Binding-site contacts:
Ligand atom C6 contacts residue ARG127 of chain 1.A at 3.4 Å.
Ligand atom C8 contacts residue ARG127 of chain 1.A at 3.9 Å.
Ligand atom C8 contacts residue LEU125 of chain 1.A at 3.8 Å (hydrophobic).
Ligand atom C1 contacts residue ARG127 of chain 1.A at 4.4 Å.
Ligand atom C1 contacts residue ASN61 of chain 1.A at 1.4 Å.
Ligand atom O4 contacts residue LEU125 of chain 1.A at 3.9 Å.
Ligand atom C1 contacts residue LEU125 of chain 1.A at 3.4 Å (hydrophobic).
Ligand atom C8 contacts residue THR163 of chain 1.A at 3.9 Å.
Ligand atom C8 contacts residue TYR82 of chain 1.A at 4.4 Å (hydrophobic).
Ligand atom O3 contacts residue LEU125 of chain 1.A at 4.3 Å.
Ligand atom O7 contacts residue VAL79 of chain 1.A at 4.3 Å.
Ligand atom O5 contacts residue LEU125 of chain 1.A at 4.3 Å.
Ligand atom C3 contacts residue LEU125 of chain 1.A at 3.6 Å (hydrophobic).
Ligand atom C2 contacts residue LEU125 of chain 1.A at 3.5 Å (hydrophobic).
Ligand atom O6 contacts residue ARG127 of chain 1.A at 3.8 Å.
Ligand atom C7 contacts residue VAL79 of chain 1.A at 4.2 Å (hydrophobic).
Ligand atom O7 contacts residue LEU125 of chain 1.A at 3.7 Å.
Ligand atom N2 contacts residue ASN61 of chain 1.A at 2.9 Å (h-bond).
Ligand atom C7 contacts residue THR163 of chain 1.A at 4.3 Å.
Ligand atom C4 contacts residue ASN61 of chain 1.A at 4.2 Å.
Ligand atom C7 contacts residue LEU125 of chain 1.A at 3.7 Å (hydrophobic).
Ligand atom C1 contacts residue ILE126 of chain 1.A at 4.4 Å (hydrophobic).
Ligand atom O7 contacts residue THR163 of chain 1.A at 3.7 Å.
Ligand atom C5 contacts residue ASN61 of chain 1.A at 3.6 Å.
Ligand atom O7 contacts residue ASN61 of chain 1.A at 3.8 Å.
Ligand atom C7 contacts residue ASN61 of chain 1.A at 3.6 Å.
Ligand atom O5 contacts residue ASN61 of chain 1.A at 2.3 Å (h-bond).
Ligand atom N2 contacts residue LEU125 of chain 1.A at 2.7 Å (h-bond).
Ligand atom C2 contacts residue ASN61 of chain 1.A at 2.5 Å.
Ligand atom C8 contacts residue ASP124 of chain 1.A at 4.3 Å.
Ligand atom C8 contacts residue VAL79 of chain 1.A at 3.6 Å (hydrophobic).
Ligand atom C3 contacts residue ASN61 of chain 1.A at 3.7 Å.

This small molecule binds to this protein.
Small molecule (SMILES): CC(=O)N[C@H]1[C@H](O[C@H]2[C@H](O)[C@@H](NC(C)=O)CO[C@@H]2CO)O[C@H](CO)[C@@H](O[C@@H]2O[C@H](CO)[C@@H](O)[C@H](O[C@H]3O[C@H](CO)[C@@H](O)[C@H](O)[C@@H]3O)[C@@H]2O)[C@@H]1O

Sequence of chain 1.A:
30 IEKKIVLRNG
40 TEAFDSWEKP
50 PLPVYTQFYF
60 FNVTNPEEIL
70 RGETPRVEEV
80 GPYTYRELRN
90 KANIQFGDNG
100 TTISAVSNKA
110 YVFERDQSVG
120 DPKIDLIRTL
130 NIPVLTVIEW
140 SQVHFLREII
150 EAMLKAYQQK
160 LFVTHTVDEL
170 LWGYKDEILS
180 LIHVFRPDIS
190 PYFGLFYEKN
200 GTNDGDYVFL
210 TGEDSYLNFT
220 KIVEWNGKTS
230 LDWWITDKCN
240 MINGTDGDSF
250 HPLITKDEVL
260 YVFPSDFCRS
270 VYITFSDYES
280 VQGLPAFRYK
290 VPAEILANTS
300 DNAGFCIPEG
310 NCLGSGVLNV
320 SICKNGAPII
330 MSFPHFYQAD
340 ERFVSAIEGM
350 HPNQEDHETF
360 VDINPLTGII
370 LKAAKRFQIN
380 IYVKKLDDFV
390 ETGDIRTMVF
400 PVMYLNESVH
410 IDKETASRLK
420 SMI